Sequence of chain 1.A:
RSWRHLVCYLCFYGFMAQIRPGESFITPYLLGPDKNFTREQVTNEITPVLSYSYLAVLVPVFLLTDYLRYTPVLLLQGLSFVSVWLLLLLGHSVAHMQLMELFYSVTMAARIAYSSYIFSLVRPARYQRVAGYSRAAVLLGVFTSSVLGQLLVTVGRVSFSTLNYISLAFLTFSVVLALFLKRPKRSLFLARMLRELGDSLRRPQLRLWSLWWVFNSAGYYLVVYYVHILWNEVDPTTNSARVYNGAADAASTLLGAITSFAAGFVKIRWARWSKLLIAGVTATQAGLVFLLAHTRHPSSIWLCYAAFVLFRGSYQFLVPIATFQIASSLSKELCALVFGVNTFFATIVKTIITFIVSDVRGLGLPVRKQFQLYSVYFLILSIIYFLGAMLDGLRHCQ

The protein below binds the small molecule below.
Small molecule (SMILES): C[C@@H]1CC[C@@]2(OC1)O[C@H]1[C@@H](O)[C@H]3[C@@H]4CC[C@H]5C[C@@H](O[C@@H]6O[C@H](CO)[C@H](O[C@@H]7O[C@H](CO)[C@@H](O)[C@H](O[C@@H]8OC[C@@H](O)[C@H](O)[C@H]8O)[C@H]7O[C@@H]7O[C@H](CO)[C@H](O)[C@H](O[C@@H]8O[C@H](CO)[C@@H](O)[C@H](O)[C@H]8O)[C@H]7O)[C@H](O)[C@H]6O)[C@H](O)C[C@]5(C)[C@H]4CC[C@]3(C)[C@H]1[C@@H]2C

Binding-site contacts:
Ligand atom O79 contacts residue AJP1 of chain 1.D at 3.0 Å (h-bond).
Ligand atom C08 contacts residue ALA386 of chain 1.A at 4.0 Å (hydrophobic).
Ligand atom O82 contacts residue AJP1 of chain 1.C at 3.5 Å.
Ligand atom C80 contacts residue AJP1 of chain 1.C at 3.7 Å.
Ligand atom C32 contacts residue ARG381 of chain 1.A at 3.5 Å.
Ligand atom C03 contacts residue AJP1 of chain 1.C at 3.9 Å.
Ligand atom O25 contacts residue AJP1 of chain 1.C at 3.1 Å (h-bond).
Ligand atom C04 contacts residue AJP1 of chain 1.C at 3.8 Å.
Ligand atom C81 contacts residue AJP1 of chain 1.D at 4.2 Å.
Ligand atom C02 contacts residue AJP1 of chain 1.D at 4.2 Å.
Ligand atom C30 contacts residue ARG381 of chain 1.A at 3.8 Å.
Ligand atom C23 contacts residue AJP1 of chain 1.C at 3.8 Å.
Ligand atom C01 contacts residue ALA389 of chain 1.A at 3.8 Å (hydrophobic).
Ligand atom C01 contacts residue ALA386 of chain 1.A at 3.9 Å (hydrophobic).
Ligand atom C02 contacts residue AJP1 of chain 1.C at 4.1 Å.
Ligand atom C24 contacts residue AJP1 of chain 1.C at 4.0 Å.
Ligand atom C08 contacts residue GLN172 of chain 1.A at 3.7 Å.
Ligand atom C13 contacts residue LEU173 of chain 1.A at 3.9 Å (hydrophobic).
Ligand atom C27 contacts residue AJP1 of chain 1.C at 4.2 Å.
Ligand atom C29 contacts residue AJP1 of chain 1.E at 3.7 Å.
Ligand atom O82 contacts residue AJP1 of chain 1.E at 4.3 Å.
Ligand atom C83 contacts residue AJP1 of chain 1.D at 4.1 Å.
Ligand atom C81 contacts residue AJP1 of chain 1.C at 4.0 Å.
Ligand atom C07 contacts residue GLN172 of chain 1.A at 3.6 Å.
Ligand atom C06 contacts residue GLN172 of chain 1.A at 4.2 Å.
Ligand atom C17 contacts residue AJP1 of chain 1.E at 4.2 Å.
Ligand atom C26 contacts residue AJP1 of chain 1.C at 3.8 Å.
Ligand atom C85 contacts residue ALA389 of chain 1.A at 4.3 Å (hydrophobic).
Ligand atom C14 contacts residue AJP1 of chain 1.D at 3.8 Å.
Ligand atom O09 contacts residue ALA386 of chain 1.A at 3.6 Å.
Ligand atom O34 contacts residue AJP1 of chain 1.E at 3.4 Å (h-bond).
Ligand atom C22 contacts residue AJP1 of chain 1.C at 3.8 Å.
Ligand atom C85 contacts residue VAL169 of chain 1.A at 3.9 Å (hydrophobic).
Ligand atom O78 contacts residue AJP1 of chain 1.C at 3.2 Å (h-bond).
Ligand atom C83 contacts residue GLN172 of chain 1.A at 3.6 Å.
Ligand atom C22 contacts residue AJP1 of chain 1.D at 4.2 Å.
Ligand atom C01 contacts residue ALA390 of chain 1.A at 3.5 Å (hydrophobic).
Ligand atom C83 contacts residue VAL169 of chain 1.A at 4.1 Å (hydrophobic).
Ligand atom C18 contacts residue AJP1 of chain 1.E at 3.8 Å.
Ligand atom C85 contacts residue AJP1 of chain 1.D at 4.2 Å.